Sequence of chain 1.A:
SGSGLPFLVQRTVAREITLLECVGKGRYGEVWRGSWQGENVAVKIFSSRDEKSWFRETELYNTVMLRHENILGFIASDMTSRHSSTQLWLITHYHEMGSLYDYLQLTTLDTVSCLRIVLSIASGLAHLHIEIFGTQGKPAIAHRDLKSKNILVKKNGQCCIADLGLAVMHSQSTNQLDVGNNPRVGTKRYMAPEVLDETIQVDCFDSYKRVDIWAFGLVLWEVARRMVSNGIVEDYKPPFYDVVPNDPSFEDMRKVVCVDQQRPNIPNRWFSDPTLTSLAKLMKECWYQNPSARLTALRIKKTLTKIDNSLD

Binding-site contacts:
Ligand atom CAT contacts residue GLY120 of chain 1.A at 3.8 Å.
Ligand atom CAM contacts residue LEU174 of chain 1.A at 3.6 Å (hydrophobic).
Ligand atom CAY contacts residue LEU174 of chain 1.A at 3.8 Å (hydrophobic).
Ligand atom CAA contacts residue ASN172 of chain 1.A at 3.5 Å.
Ligand atom NAD contacts residue ALA64 of chain 1.A at 3.2 Å.
Ligand atom CAF contacts residue VAL45 of chain 1.A at 3.8 Å (hydrophobic).
Ligand atom CAA contacts residue LYS171 of chain 1.A at 3.4 Å.
Ligand atom OAE contacts residue ASP124 of chain 1.A at 2.6 Å (salt-bridge).
Ligand atom CAS contacts residue HIS115 of chain 1.A at 3.9 Å.
Ligand atom CAL contacts residue VAL53 of chain 1.A at 3.8 Å (hydrophobic).
Ligand atom NAD contacts residue LEU174 of chain 1.A at 3.7 Å.
Ligand atom CAI contacts residue HIS117 of chain 1.A at 3.0 Å.
Ligand atom CAJ contacts residue GLY120 of chain 1.A at 3.5 Å.
Ligand atom CAJ contacts residue SER121 of chain 1.A at 3.7 Å.
Ligand atom CAH contacts residue VAL45 of chain 1.A at 3.8 Å (hydrophobic).
Ligand atom OAP contacts residue LYS66 of chain 1.A at 3.5 Å.
Ligand atom CAG contacts residue EDO1 of chain 1.H at 3.7 Å.
Ligand atom CAH contacts residue TYR116 of chain 1.A at 3.8 Å (hydrophobic).
Ligand atom CAB contacts residue THR114 of chain 1.A at 3.6 Å.
Ligand atom CAS contacts residue ALA64 of chain 1.A at 3.6 Å (hydrophobic).
Ligand atom OAE contacts residue SER121 of chain 1.A at 3.3 Å (h-bond).
Ligand atom NAN contacts residue HIS117 of chain 1.A at 3.0 Å (h-bond).
Ligand atom CAB contacts residue ALA64 of chain 1.A at 3.6 Å (hydrophobic).
Ligand atom CAG contacts residue GLY120 of chain 1.A at 3.7 Å.
Ligand atom CAC contacts residue ASP185 of chain 1.A at 3.9 Å.
Ligand atom OAQ contacts residue LYS66 of chain 1.A at 3.6 Å.
Ligand atom NAD contacts residue HIS115 of chain 1.A at 2.8 Å (h-bond).
Ligand atom CAB contacts residue LEU112 of chain 1.A at 3.5 Å (hydrophobic).
Ligand atom CAR contacts residue SER121 of chain 1.A at 3.6 Å.
Ligand atom CAR contacts residue ASP124 of chain 1.A at 3.7 Å.
Ligand atom NAD contacts residue LEU94 of chain 1.A at 3.6 Å.
Ligand atom CAR contacts residue GLY120 of chain 1.A at 3.5 Å.
Ligand atom CAS contacts residue LEU174 of chain 1.A at 3.6 Å (hydrophobic).
Ligand atom NAD contacts residue THR114 of chain 1.A at 3.0 Å (h-bond).
Ligand atom CAB contacts residue LYS66 of chain 1.A at 3.6 Å.
Ligand atom CAK contacts residue LEU174 of chain 1.A at 3.9 Å (hydrophobic).
Ligand atom CAC contacts residue LEU112 of chain 1.A at 3.8 Å (hydrophobic).
Ligand atom CAU contacts residue LEU174 of chain 1.A at 3.8 Å (hydrophobic).
Ligand atom CAL contacts residue ALA64 of chain 1.A at 3.8 Å (hydrophobic).
Ligand atom OAO contacts residue ALA184 of chain 1.A at 3.9 Å.

The protein below binds the small molecule below.
Small molecule (SMILES): COc1cc(-c2cc(-c3cccc(O)c3)cnc2N)cc(OC)c1OC